A small-molecule ligand and the protein it binds are described below.
Small molecule (SMILES): C[C@]12CCc3c(ccc4cc(O)ccc34)[C@@H]1CCC2=O

Sequence of chain 1.B:
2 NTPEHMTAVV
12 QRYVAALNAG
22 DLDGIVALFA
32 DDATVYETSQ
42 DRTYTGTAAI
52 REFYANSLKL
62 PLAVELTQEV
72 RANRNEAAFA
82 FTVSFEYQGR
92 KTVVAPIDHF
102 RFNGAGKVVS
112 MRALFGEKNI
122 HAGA

Binding-site contacts:
Ligand atom C26 contacts residue PHE86 of chain 1.B at 3.8 Å (hydrophobic).
Ligand atom C1 contacts residue ASP99 of chain 1.B at 3.5 Å.
Ligand atom C2 contacts residue GLU38 of chain 1.B at 4.2 Å.
Ligand atom C1 contacts residue PHE82 of chain 1.B at 3.8 Å (hydrophobic).
Ligand atom C5 contacts residue PRO97 of chain 1.B at 4.1 Å (hydrophobic).
Ligand atom O1 contacts residue PHE82 of chain 1.B at 3.7 Å.
Ligand atom C6 contacts residue ASP99 of chain 1.B at 3.7 Å.
Ligand atom C6 contacts residue GLU38 of chain 1.B at 3.8 Å.
Ligand atom C5 contacts residue PHE116 of chain 1.B at 4.3 Å (hydrophobic).
Ligand atom C5 contacts residue GLU38 of chain 1.B at 3.8 Å.
Ligand atom O1 contacts residue TYR14 of chain 1.B at 2.4 Å (h-bond).
Ligand atom C17 contacts residue PHE86 of chain 1.B at 4.4 Å (hydrophobic).
Ligand atom C5 contacts residue PHE82 of chain 1.B at 4.3 Å (hydrophobic).
Ligand atom C6 contacts residue PHE82 of chain 1.B at 3.5 Å (hydrophobic).
Ligand atom C24 contacts residue SER58 of chain 1.B at 3.9 Å.
Ligand atom C6 contacts residue PRO97 of chain 1.B at 4.3 Å (hydrophobic).
Ligand atom C27 contacts residue PHE86 of chain 1.B at 3.7 Å (hydrophobic).
Ligand atom C11 contacts residue LEU63 of chain 1.B at 4.0 Å (hydrophobic).
Ligand atom C27 contacts residue VAL95 of chain 1.B at 4.0 Å (hydrophobic).
Ligand atom C3 contacts residue GLU38 of chain 1.B at 4.2 Å.
Ligand atom C10 contacts residue LEU63 of chain 1.B at 4.4 Å (hydrophobic).
Ligand atom C18 contacts residue PHE116 of chain 1.B at 3.7 Å (hydrophobic).
Ligand atom C24 contacts residue LEU63 of chain 1.B at 3.9 Å (hydrophobic).
Ligand atom C11 contacts residue SER58 of chain 1.B at 3.7 Å.
Ligand atom C4 contacts residue GLU38 of chain 1.B at 4.0 Å.
Ligand atom C6 contacts residue ALA114 of chain 1.B at 3.8 Å (hydrophobic).
Ligand atom O1 contacts residue MET112 of chain 1.B at 3.2 Å.
Ligand atom C1 contacts residue TYR14 of chain 1.B at 3.2 Å (hydrophobic).
Ligand atom C1 contacts residue GLU38 of chain 1.B at 4.0 Å.
Ligand atom O1 contacts residue ASP99 of chain 1.B at 2.4 Å (salt-bridge).
Ligand atom C2 contacts residue TYR55 of chain 1.B at 4.4 Å (hydrophobic).
Ligand atom C25 contacts residue PHE86 of chain 1.B at 4.2 Å (hydrophobic).
Ligand atom O26 contacts residue PHE86 of chain 1.B at 3.6 Å.
Ligand atom C2 contacts residue LEU18 of chain 1.B at 4.4 Å (hydrophobic).
Ligand atom C2 contacts residue TYR14 of chain 1.B at 3.2 Å (hydrophobic).
Ligand atom C10 contacts residue SER58 of chain 1.B at 4.1 Å.
Ligand atom C19 contacts residue PHE116 of chain 1.B at 3.6 Å (hydrophobic).
Ligand atom O1 contacts residue ALA114 of chain 1.B at 4.4 Å.
Ligand atom C27 contacts residue VAL84 of chain 1.B at 3.5 Å (hydrophobic).
Ligand atom C1 contacts residue MET112 of chain 1.B at 4.0 Å (hydrophobic).